This protein binds this small molecule.
Small molecule (SMILES): CC(=O)N[C@@H]1[C@@H](O)[C@H](O)[C@@H](CO)O[C@H]1O

Binding-site contacts:
Ligand atom C4 contacts residue ASN354 of chain 1.D at 3.3 Å.
Ligand atom C5 contacts residue ASN354 of chain 1.D at 3.1 Å.
Ligand atom O3 contacts residue ASN354 of chain 1.D at 4.5 Å.
Ligand atom C2 contacts residue ASN354 of chain 1.D at 2.5 Å.
Ligand atom N2 contacts residue ASN354 of chain 1.D at 3.5 Å (h-bond).
Ligand atom O6 contacts residue ASN354 of chain 1.D at 3.9 Å.
Ligand atom C1 contacts residue ASN354 of chain 1.D at 1.4 Å.
Ligand atom C3 contacts residue ASN354 of chain 1.D at 3.5 Å.
Ligand atom C6 contacts residue ASN354 of chain 1.D at 3.2 Å.
Ligand atom O5 contacts residue ASN354 of chain 1.D at 2.5 Å (h-bond).

Sequence of chain 1.D:
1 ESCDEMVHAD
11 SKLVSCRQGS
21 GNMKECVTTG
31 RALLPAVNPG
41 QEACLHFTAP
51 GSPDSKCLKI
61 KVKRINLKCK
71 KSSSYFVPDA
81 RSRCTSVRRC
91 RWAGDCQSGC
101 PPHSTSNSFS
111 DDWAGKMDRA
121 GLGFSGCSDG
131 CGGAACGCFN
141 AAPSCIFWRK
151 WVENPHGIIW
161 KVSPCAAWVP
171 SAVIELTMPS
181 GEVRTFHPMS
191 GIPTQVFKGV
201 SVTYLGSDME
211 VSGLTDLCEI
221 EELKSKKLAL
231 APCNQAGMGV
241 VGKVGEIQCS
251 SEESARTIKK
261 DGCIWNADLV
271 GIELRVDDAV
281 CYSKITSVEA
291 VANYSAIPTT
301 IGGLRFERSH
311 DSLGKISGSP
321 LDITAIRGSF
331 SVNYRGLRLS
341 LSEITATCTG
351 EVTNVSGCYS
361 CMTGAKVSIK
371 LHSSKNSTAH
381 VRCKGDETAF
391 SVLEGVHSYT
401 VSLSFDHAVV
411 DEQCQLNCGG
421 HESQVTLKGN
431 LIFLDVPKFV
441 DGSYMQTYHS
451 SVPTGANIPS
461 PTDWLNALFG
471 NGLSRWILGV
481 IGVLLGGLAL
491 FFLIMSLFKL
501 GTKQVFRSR